A protein and the small-molecule ligand that binds it are described below.
Small molecule (SMILES): O=C1Nc2ccccc2/C1=C\c1ccc2c(c1C(=O)O)OCO2

Sequence of chain 1.A:
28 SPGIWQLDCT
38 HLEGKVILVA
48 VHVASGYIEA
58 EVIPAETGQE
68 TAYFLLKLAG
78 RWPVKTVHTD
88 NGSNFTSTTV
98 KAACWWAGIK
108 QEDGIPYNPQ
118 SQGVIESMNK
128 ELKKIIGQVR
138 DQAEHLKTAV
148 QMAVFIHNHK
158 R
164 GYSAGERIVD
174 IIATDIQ

Binding-site contacts:
Ligand atom O15 contacts residue GLU141 of chain 1.A at 2.9 Å (salt-bridge).
Ligand atom C12 contacts residue GLN66 of chain 1.B at 3.5 Å.
Ligand atom O11 contacts residue THR145 of chain 1.A at 3.0 Å (h-bond).
Ligand atom O1 contacts residue GLN139 of chain 1.A at 3.6 Å.
Ligand atom C14 contacts residue GLU141 of chain 1.A at 3.5 Å.
Ligand atom C7 contacts residue GLN66 of chain 1.B at 3.3 Å.
Ligand atom O9 contacts residue TYR70 of chain 1.B at 3.5 Å.
Ligand atom C8 contacts residue GLN66 of chain 1.B at 3.4 Å.
Ligand atom C5 contacts residue GLN66 of chain 1.B at 4.0 Å.
Ligand atom C21 contacts residue ALA100 of chain 1.B at 3.5 Å (hydrophobic).
Ligand atom C20 contacts residue TRP103 of chain 1.B at 3.7 Å (hydrophobic).
Ligand atom C21 contacts residue TRP103 of chain 1.B at 3.9 Å (hydrophobic).
Ligand atom O9 contacts residue GLN66 of chain 1.B at 3.5 Å (h-bond).
Ligand atom C18 contacts residue MET149 of chain 1.A at 3.8 Å (hydrophobic).
Ligand atom C20 contacts residue MET149 of chain 1.A at 3.5 Å (hydrophobic).
Ligand atom N19 contacts residue GLN139 of chain 1.A at 3.9 Å.
Ligand atom O16 contacts residue GLU141 of chain 1.A at 3.4 Å (salt-bridge).
Ligand atom C10 contacts residue LYS144 of chain 1.A at 3.8 Å.
Ligand atom O16 contacts residue THR145 of chain 1.A at 2.7 Å (h-bond).
Ligand atom C6 contacts residue THR96 of chain 1.B at 3.7 Å.
Ligand atom C20 contacts residue ALA100 of chain 1.B at 3.9 Å (hydrophobic).
Ligand atom C13 contacts residue GLN66 of chain 1.B at 3.8 Å.
Ligand atom O16 contacts residue ALA140 of chain 1.A at 3.7 Å.
Ligand atom C23 contacts residue THR145 of chain 1.A at 3.6 Å.
Ligand atom O16 contacts residue HIS142 of chain 1.A at 3.0 Å (h-bond).
Ligand atom C14 contacts residue THR145 of chain 1.A at 3.5 Å.
Ligand atom C6 contacts residue GLN66 of chain 1.B at 3.7 Å.
Ligand atom C20 contacts residue ALA99 of chain 1.B at 4.0 Å (hydrophobic).
Ligand atom C8 contacts residue THR145 of chain 1.A at 3.9 Å.
Ligand atom O11 contacts residue HIS142 of chain 1.A at 3.1 Å (h-bond).
Ligand atom C22 contacts residue ALA100 of chain 1.B at 3.8 Å (hydrophobic).
Ligand atom C10 contacts residue THR145 of chain 1.A at 3.5 Å.
Ligand atom C13 contacts residue THR145 of chain 1.A at 3.4 Å.
Ligand atom C14 contacts residue HIS142 of chain 1.A at 3.9 Å.
Ligand atom C14 contacts residue ALA140 of chain 1.A at 4.0 Å (hydrophobic).
Ligand atom C21 contacts residue MET149 of chain 1.A at 3.8 Å (hydrophobic).
Ligand atom C2 contacts residue GLN139 of chain 1.A at 3.7 Å.
Ligand atom C22 contacts residue LEU73 of chain 1.B at 3.7 Å (hydrophobic).
Ligand atom C12 contacts residue THR145 of chain 1.A at 3.1 Å.
Ligand atom O15 contacts residue ALA140 of chain 1.A at 3.7 Å.

Sequence of chain 1.B:
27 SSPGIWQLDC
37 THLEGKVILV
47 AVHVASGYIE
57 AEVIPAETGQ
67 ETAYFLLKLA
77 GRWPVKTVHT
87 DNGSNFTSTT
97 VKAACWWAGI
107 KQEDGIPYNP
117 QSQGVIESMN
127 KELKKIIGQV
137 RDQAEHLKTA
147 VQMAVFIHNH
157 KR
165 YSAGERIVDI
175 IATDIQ